The small molecule below binds the protein below.
Small molecule (SMILES): CC(=O)N[C@H]1[C@H]([C@H](O)[C@H](O)CO)O[C@@](O[C@@H]2[C@@H](O)[C@H](O)O[C@H](CO)[C@@H]2O)(C(=O)O)C[C@@H]1O

Sequence of chain 1.B:
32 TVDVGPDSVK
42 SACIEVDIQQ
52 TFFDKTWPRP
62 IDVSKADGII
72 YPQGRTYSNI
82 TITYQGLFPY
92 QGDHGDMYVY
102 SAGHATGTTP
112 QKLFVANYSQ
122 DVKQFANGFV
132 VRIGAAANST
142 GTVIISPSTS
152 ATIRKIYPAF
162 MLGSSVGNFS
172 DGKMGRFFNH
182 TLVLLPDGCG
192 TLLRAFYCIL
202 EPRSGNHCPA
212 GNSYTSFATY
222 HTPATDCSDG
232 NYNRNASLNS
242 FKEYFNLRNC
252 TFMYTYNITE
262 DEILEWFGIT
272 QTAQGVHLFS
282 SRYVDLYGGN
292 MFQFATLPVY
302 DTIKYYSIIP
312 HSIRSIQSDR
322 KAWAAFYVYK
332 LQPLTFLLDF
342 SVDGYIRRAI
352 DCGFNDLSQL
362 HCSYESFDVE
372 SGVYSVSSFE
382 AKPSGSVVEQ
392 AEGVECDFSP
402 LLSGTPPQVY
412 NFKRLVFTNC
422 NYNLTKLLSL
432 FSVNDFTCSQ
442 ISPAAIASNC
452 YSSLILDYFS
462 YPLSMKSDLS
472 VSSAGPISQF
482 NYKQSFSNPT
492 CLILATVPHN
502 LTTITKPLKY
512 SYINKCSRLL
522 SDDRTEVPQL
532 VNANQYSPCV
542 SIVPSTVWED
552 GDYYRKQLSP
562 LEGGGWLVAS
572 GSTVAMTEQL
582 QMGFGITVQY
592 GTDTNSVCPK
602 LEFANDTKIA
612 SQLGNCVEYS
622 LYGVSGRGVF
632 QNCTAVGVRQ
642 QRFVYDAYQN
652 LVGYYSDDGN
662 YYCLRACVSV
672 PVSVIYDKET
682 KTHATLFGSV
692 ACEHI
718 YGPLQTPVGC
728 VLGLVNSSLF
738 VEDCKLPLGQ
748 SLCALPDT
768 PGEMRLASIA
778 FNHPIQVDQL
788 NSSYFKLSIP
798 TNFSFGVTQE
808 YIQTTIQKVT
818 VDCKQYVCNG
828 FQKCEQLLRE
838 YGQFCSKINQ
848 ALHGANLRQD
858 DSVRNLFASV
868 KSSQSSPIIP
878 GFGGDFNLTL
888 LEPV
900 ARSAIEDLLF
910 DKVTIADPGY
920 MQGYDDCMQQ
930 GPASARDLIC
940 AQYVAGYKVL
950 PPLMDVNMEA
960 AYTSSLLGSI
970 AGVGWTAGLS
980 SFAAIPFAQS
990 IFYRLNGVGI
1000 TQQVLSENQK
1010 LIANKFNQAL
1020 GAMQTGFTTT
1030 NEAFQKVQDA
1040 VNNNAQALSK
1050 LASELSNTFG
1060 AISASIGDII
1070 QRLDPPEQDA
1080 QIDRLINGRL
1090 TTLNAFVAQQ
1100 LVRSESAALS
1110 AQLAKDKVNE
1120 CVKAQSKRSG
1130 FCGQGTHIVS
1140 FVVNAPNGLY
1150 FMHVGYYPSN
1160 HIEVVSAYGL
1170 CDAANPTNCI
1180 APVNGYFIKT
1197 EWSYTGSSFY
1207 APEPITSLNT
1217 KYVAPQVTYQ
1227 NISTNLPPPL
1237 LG

Binding-site contacts:
Ligand atom C1 contacts residue SER147 of chain 1.B at 4.0 Å.
Ligand atom O7 contacts residue HIS105 of chain 1.B at 3.8 Å.
Ligand atom C5 contacts residue ILE146 of chain 1.B at 3.9 Å (hydrophobic).
Ligand atom C9 contacts residue HIS105 of chain 1.B at 3.6 Å.
Ligand atom O10 contacts residue HIS105 of chain 1.B at 4.2 Å.
Ligand atom N5 contacts residue ILE146 of chain 1.B at 3.1 Å (h-bond).
Ligand atom C9 contacts residue ALA106 of chain 1.B at 3.6 Å (hydrophobic).
Ligand atom O1A contacts residue SER147 of chain 1.B at 3.3 Å (h-bond).
Ligand atom O9 contacts residue ARG321 of chain 1.B at 3.2 Å (salt-bridge).
Ligand atom C4 contacts residue PHE53 of chain 1.B at 4.4 Å (hydrophobic).
Ligand atom O1B contacts residue SER147 of chain 1.B at 3.8 Å.
Ligand atom O8 contacts residue GLN318 of chain 1.B at 4.3 Å.
Ligand atom O1B contacts residue PRO148 of chain 1.B at 4.2 Å.
Ligand atom C10 contacts residue PHE53 of chain 1.B at 3.5 Å (hydrophobic).
Ligand atom C11 contacts residue PHE115 of chain 1.B at 3.3 Å (hydrophobic).
Ligand atom C11 contacts residue GLN50 of chain 1.B at 3.3 Å.
Ligand atom C6 contacts residue ILE146 of chain 1.B at 3.8 Å (hydrophobic).
Ligand atom C8 contacts residue ARG321 of chain 1.B at 4.4 Å.
Ligand atom C11 contacts residue HIS105 of chain 1.B at 4.3 Å.
Ligand atom O9 contacts residue ALA106 of chain 1.B at 2.7 Å (h-bond).
Ligand atom C4 contacts residue ILE146 of chain 1.B at 4.1 Å (hydrophobic).
Ligand atom C10 contacts residue HIS105 of chain 1.B at 4.2 Å.
Ligand atom C11 contacts residue ILE146 of chain 1.B at 4.1 Å (hydrophobic).
Ligand atom C1 contacts residue ILE146 of chain 1.B at 4.4 Å (hydrophobic).
Ligand atom O10 contacts residue PHE53 of chain 1.B at 4.1 Å.
Ligand atom O1A contacts residue ILE146 of chain 1.B at 4.3 Å.
Ligand atom C10 contacts residue ILE146 of chain 1.B at 4.0 Å (hydrophobic).
Ligand atom O4 contacts residue PHE53 of chain 1.B at 3.5 Å.
Ligand atom C8 contacts residue HIS105 of chain 1.B at 4.4 Å.
Ligand atom O9 contacts residue GLN318 of chain 1.B at 3.9 Å.
Ligand atom C11 contacts residue PHE53 of chain 1.B at 3.4 Å (hydrophobic).
Ligand atom O10 contacts residue GLN50 of chain 1.B at 3.2 Å (h-bond).
Ligand atom N5 contacts residue PHE53 of chain 1.B at 3.8 Å.
Ligand atom C9 contacts residue ARG321 of chain 1.B at 4.1 Å.
Ligand atom O9 contacts residue HIS105 of chain 1.B at 4.2 Å.
Ligand atom C10 contacts residue GLN50 of chain 1.B at 3.7 Å.
Ligand atom C7 contacts residue ILE146 of chain 1.B at 4.5 Å (hydrophobic).
Ligand atom O8 contacts residue ARG321 of chain 1.B at 3.1 Å (salt-bridge).
Ligand atom C7 contacts residue HIS105 of chain 1.B at 3.9 Å.